Binding-site contacts:
Ligand atom C4 contacts residue ASN169 of chain 1.B at 4.2 Å.
Ligand atom O7 contacts residue ASN169 of chain 1.B at 3.1 Å (h-bond).
Ligand atom O5 contacts residue ASN169 of chain 1.B at 2.4 Å (h-bond).
Ligand atom C6 contacts residue PHE168 of chain 1.B at 3.7 Å (hydrophobic).
Ligand atom O5 contacts residue PHE168 of chain 1.B at 3.9 Å.
Ligand atom C1 contacts residue PHE168 of chain 1.B at 4.4 Å (hydrophobic).
Ligand atom C5 contacts residue ASN169 of chain 1.B at 3.7 Å.
Ligand atom O6 contacts residue PHE168 of chain 1.B at 3.3 Å.
Ligand atom C2 contacts residue ASN169 of chain 1.B at 2.4 Å.
Ligand atom C1 contacts residue ASN169 of chain 1.B at 1.4 Å.
Ligand atom C3 contacts residue ASN169 of chain 1.B at 3.8 Å.
Ligand atom C5 contacts residue PHE168 of chain 1.B at 4.3 Å (hydrophobic).
Ligand atom C8 contacts residue ASN169 of chain 1.B at 4.4 Å.
Ligand atom N2 contacts residue ASN169 of chain 1.B at 2.9 Å (h-bond).
Ligand atom C7 contacts residue ASN169 of chain 1.B at 3.2 Å.

Sequence of chain 1.B:
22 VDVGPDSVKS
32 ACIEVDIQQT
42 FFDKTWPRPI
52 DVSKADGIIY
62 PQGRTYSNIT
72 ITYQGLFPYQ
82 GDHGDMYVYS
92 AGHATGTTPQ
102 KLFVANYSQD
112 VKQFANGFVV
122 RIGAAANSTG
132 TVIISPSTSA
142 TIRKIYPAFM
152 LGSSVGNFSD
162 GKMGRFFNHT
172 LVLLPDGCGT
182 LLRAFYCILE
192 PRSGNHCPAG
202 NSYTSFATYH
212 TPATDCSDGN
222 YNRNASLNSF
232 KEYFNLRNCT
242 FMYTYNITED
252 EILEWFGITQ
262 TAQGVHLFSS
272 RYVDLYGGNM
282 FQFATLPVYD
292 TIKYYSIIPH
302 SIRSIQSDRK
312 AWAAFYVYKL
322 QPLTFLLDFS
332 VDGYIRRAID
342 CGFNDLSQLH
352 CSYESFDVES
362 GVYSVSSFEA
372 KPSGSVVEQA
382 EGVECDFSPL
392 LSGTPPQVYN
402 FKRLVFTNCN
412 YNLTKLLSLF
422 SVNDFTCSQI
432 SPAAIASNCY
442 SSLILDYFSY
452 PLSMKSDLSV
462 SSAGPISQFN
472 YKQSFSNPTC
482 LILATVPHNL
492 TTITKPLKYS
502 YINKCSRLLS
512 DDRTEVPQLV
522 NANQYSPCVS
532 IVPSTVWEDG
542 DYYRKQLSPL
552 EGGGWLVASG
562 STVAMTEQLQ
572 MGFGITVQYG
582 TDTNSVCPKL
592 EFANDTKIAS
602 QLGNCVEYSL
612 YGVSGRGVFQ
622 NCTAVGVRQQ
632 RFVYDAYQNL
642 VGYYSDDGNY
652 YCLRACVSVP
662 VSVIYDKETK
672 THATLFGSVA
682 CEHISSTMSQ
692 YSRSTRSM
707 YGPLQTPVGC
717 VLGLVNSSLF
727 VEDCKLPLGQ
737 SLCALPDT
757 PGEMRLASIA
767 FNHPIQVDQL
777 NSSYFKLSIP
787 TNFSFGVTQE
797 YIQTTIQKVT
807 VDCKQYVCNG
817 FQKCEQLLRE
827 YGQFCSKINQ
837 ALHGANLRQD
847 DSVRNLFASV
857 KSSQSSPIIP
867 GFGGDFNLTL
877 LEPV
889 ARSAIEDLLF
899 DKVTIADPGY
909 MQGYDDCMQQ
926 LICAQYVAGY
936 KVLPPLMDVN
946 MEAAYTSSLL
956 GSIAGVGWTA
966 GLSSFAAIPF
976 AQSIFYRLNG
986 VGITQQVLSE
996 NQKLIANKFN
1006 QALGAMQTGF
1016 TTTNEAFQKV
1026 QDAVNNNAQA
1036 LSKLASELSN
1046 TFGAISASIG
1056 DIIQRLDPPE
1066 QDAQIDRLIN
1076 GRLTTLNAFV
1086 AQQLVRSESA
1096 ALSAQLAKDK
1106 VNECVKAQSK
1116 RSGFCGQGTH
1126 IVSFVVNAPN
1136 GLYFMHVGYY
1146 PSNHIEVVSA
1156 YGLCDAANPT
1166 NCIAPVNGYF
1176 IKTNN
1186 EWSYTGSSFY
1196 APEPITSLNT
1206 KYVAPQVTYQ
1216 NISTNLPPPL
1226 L

This small molecule binds to this protein.
Small molecule (SMILES): CC(=O)N[C@@H]1[C@@H](O)[C@H](O)[C@@H](CO)O[C@H]1O